Sequence of chain 1.F:
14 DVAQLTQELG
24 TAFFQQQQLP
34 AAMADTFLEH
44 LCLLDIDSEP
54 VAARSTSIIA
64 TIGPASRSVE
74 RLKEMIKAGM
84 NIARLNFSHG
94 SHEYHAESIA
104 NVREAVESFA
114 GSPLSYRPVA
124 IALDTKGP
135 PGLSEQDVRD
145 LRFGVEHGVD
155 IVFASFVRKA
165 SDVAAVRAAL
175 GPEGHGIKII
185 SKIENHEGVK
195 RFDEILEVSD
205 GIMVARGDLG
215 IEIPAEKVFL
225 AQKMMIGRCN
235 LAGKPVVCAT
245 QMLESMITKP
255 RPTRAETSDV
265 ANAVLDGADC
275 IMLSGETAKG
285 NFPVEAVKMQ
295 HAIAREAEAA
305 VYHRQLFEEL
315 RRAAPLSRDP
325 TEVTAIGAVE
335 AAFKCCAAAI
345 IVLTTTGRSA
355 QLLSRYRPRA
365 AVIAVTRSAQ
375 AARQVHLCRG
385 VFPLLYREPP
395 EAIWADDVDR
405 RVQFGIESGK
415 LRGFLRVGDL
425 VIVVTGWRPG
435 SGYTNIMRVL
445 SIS

The small molecule below binds the protein below.
Small molecule (SMILES): O=P(O)(O)OC[C@H]1O[C@](O)(COP(=O)(O)O)[C@@H](O)[C@@H]1O

Binding-site contacts:
Ligand atom O2P contacts residue ARG405 of chain 1.F at 2.7 Å (salt-bridge).
Ligand atom P2 contacts residue THR349 of chain 1.F at 3.7 Å.
Ligand atom O3 contacts residue TRP398 of chain 1.F at 3.7 Å.
Ligand atom O4P contacts residue GLY436 of chain 1.F at 2.9 Å (h-bond).
Ligand atom O4P contacts residue SER435 of chain 1.F at 3.6 Å.
Ligand atom O6P contacts residue THR348 of chain 1.F at 2.6 Å (h-bond).
Ligand atom O1 contacts residue GLY434 of chain 1.F at 3.7 Å.
Ligand atom C6 contacts residue LEU347 of chain 1.F at 3.7 Å (hydrophobic).
Ligand atom C6 contacts residue SER353 of chain 1.F at 3.7 Å.
Ligand atom O5P contacts residue THR348 of chain 1.F at 3.6 Å.
Ligand atom C3 contacts residue ARG432 of chain 1.F at 3.3 Å.
Ligand atom O6P contacts residue ARG352 of chain 1.F at 3.8 Å.
Ligand atom O4P contacts residue SER353 of chain 1.F at 3.6 Å (h-bond).
Ligand atom O2 contacts residue GLY430 of chain 1.F at 3.6 Å (h-bond).
Ligand atom O6 contacts residue THR349 of chain 1.F at 3.1 Å (h-bond).
Ligand atom C4 contacts residue GLY434 of chain 1.F at 3.4 Å.
Ligand atom O3P contacts residue TRP398 of chain 1.F at 2.8 Å (h-bond).
Ligand atom C3 contacts residue GLY434 of chain 1.F at 3.6 Å.
Ligand atom O3 contacts residue ARG432 of chain 1.F at 2.7 Å (salt-bridge).
Ligand atom O5P contacts residue THR349 of chain 1.F at 3.3 Å (h-bond).
Ligand atom C1 contacts residue ARG405 of chain 1.F at 3.8 Å.
Ligand atom P2 contacts residue SER353 of chain 1.F at 3.6 Å.
Ligand atom O5P contacts residue THR350 of chain 1.F at 2.6 Å (h-bond).
Ligand atom O6P contacts residue SER353 of chain 1.F at 2.6 Å (h-bond).
Ligand atom O1P contacts residue PRO433 of chain 1.F at 3.6 Å.
Ligand atom C5 contacts residue GLY434 of chain 1.F at 3.5 Å.
Ligand atom O4 contacts residue THR438 of chain 1.F at 3.5 Å (h-bond).
Ligand atom O4 contacts residue GLY434 of chain 1.F at 2.6 Å (h-bond).
Ligand atom O3P contacts residue ARG405 of chain 1.F at 2.8 Å (salt-bridge).
Ligand atom C6 contacts residue THR438 of chain 1.F at 3.5 Å.
Ligand atom O4 contacts residue GLY436 of chain 1.F at 3.7 Å.
Ligand atom O5P contacts residue SER435 of chain 1.F at 3.2 Å (h-bond).
Ligand atom O1P contacts residue GLY434 of chain 1.F at 2.9 Å (h-bond).
Ligand atom O3 contacts residue GLY430 of chain 1.F at 3.2 Å.
Ligand atom P2 contacts residue THR348 of chain 1.F at 3.5 Å.
Ligand atom O4 contacts residue TYR437 of chain 1.F at 2.9 Å (h-bond).
Ligand atom O2 contacts residue LEU347 of chain 1.F at 3.5 Å.
Ligand atom O5 contacts residue LEU347 of chain 1.F at 3.8 Å.
Ligand atom P1 contacts residue ARG405 of chain 1.F at 3.7 Å.
Ligand atom O6 contacts residue THR348 of chain 1.F at 3.6 Å.